Binding-site contacts:
Ligand atom O5 contacts residue ASN402 of chain 1.C at 2.5 Å (h-bond).
Ligand atom C8 contacts residue ASN402 of chain 1.C at 4.1 Å.
Ligand atom C3 contacts residue ASN402 of chain 1.C at 3.7 Å.
Ligand atom O6 contacts residue SER391 of chain 1.C at 3.7 Å.
Ligand atom N2 contacts residue LEU393 of chain 1.C at 4.1 Å.
Ligand atom C5 contacts residue ASN402 of chain 1.C at 3.7 Å.
Ligand atom C1 contacts residue ASN402 of chain 1.C at 1.4 Å.
Ligand atom C7 contacts residue ASN402 of chain 1.C at 3.0 Å.
Ligand atom C8 contacts residue THR400 of chain 1.C at 4.5 Å.
Ligand atom C4 contacts residue ASN402 of chain 1.C at 4.3 Å.
Ligand atom C1 contacts residue LEU393 of chain 1.C at 4.4 Å (hydrophobic).
Ligand atom O7 contacts residue ASN402 of chain 1.C at 3.0 Å (h-bond).
Ligand atom C2 contacts residue ASN402 of chain 1.C at 2.4 Å.
Ligand atom N2 contacts residue ASN402 of chain 1.C at 2.6 Å (h-bond).
Ligand atom O5 contacts residue ASN375 of chain 1.C at 4.1 Å.

This protein binds this small molecule.
Small molecule (SMILES): CC(=O)N[C@@H]1[C@@H](O)[C@H](O)[C@@H](CO)O[C@H]1O

Sequence of chain 1.C:
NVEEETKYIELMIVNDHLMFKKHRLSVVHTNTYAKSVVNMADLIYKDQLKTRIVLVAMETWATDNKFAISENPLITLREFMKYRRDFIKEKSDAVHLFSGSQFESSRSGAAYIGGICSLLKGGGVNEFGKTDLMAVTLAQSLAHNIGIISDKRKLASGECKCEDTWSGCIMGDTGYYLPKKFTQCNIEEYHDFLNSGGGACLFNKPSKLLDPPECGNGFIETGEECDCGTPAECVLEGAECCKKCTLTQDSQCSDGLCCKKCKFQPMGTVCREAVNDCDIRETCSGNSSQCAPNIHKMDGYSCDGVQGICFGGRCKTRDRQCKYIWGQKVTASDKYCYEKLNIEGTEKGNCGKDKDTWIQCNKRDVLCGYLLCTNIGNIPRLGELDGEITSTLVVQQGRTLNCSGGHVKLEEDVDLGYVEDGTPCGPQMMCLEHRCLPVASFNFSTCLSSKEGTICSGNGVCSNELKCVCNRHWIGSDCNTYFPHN